The small molecule below binds the protein below.
Small molecule (SMILES): C[C@H](NC(=O)CN)C(=O)N[C@@H](C)C=O

Sequence of chain 1.C:
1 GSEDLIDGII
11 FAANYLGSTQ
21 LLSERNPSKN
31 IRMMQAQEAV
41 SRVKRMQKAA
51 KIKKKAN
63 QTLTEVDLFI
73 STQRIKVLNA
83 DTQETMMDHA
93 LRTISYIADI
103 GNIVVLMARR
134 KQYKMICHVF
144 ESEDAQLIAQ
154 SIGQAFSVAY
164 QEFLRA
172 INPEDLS

Binding-site contacts:
Ligand atom N contacts residue ILE99 of chain 1.C at 3.1 Å.
Ligand atom C contacts residue PHE159 of chain 1.C at 4.2 Å (hydrophobic).
Ligand atom CA contacts residue TYR98 of chain 1.C at 4.2 Å (hydrophobic).
Ligand atom CB contacts residue TYR98 of chain 1.C at 3.9 Å (hydrophobic).
Ligand atom N contacts residue SER97 of chain 1.C at 3.8 Å.
Ligand atom CB contacts residue SER97 of chain 1.C at 3.2 Å.
Ligand atom CA contacts residue ILE99 of chain 1.C at 4.3 Å (hydrophobic).
Ligand atom CA contacts residue SER97 of chain 1.C at 4.3 Å.
Ligand atom C contacts residue ILE99 of chain 1.C at 4.4 Å (hydrophobic).
Ligand atom CA contacts residue PHE159 of chain 1.C at 3.4 Å (hydrophobic).
Ligand atom O contacts residue PHE159 of chain 1.C at 3.8 Å.
Ligand atom O contacts residue PHE159 of chain 1.C at 3.2 Å.
Ligand atom O contacts residue ILE99 of chain 1.C at 4.0 Å.
Ligand atom N contacts residue TYR98 of chain 1.C at 4.1 Å.
Ligand atom CA contacts residue SER97 of chain 1.C at 4.4 Å.
Ligand atom CB contacts residue PHE159 of chain 1.C at 3.2 Å (hydrophobic).
Ligand atom N contacts residue PHE159 of chain 1.C at 4.0 Å.
Ligand atom CB contacts residue ILE96 of chain 1.C at 3.0 Å (hydrophobic).
Ligand atom C contacts residue PHE159 of chain 1.C at 3.9 Å (hydrophobic).